A protein and the small-molecule ligand that binds it are described below.
Small molecule (SMILES): Oc1cc(Cl)ccc1Oc1ccc(Cl)cc1Cl

Sequence of chain 1.K:
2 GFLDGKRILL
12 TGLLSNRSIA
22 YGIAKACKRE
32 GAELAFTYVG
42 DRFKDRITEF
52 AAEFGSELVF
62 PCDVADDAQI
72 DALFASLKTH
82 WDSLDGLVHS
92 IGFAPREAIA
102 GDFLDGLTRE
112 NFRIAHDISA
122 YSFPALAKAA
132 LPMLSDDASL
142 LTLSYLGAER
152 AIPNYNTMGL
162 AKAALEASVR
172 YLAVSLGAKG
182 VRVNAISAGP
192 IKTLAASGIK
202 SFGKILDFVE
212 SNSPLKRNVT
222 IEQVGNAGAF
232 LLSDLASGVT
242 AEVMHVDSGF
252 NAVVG

Binding-site contacts:
Ligand atom O17 contacts residue TYR156 of chain 1.K at 2.8 Å (h-bond).
Ligand atom C1 contacts residue NAD1 of chain 1.LA at 3.5 Å.
Ligand atom C10 contacts residue MET159 of chain 1.K at 3.7 Å (hydrophobic).
Ligand atom C10 contacts residue GLY93 of chain 1.K at 3.7 Å.
Ligand atom C5 contacts residue NAD1 of chain 1.LA at 3.4 Å.
Ligand atom O7 contacts residue ALA196 of chain 1.K at 3.8 Å.
Ligand atom O7 contacts residue NAD1 of chain 1.LA at 3.2 Å.
Ligand atom C3 contacts residue NAD1 of chain 1.LA at 3.2 Å.
Ligand atom CL15 contacts residue ILE100 of chain 1.K at 3.5 Å.
Ligand atom C3 contacts residue PHE203 of chain 1.K at 3.6 Å (hydrophobic).
Ligand atom CL15 contacts residue ALA95 of chain 1.K at 3.2 Å.
Ligand atom CL16 contacts residue GLY93 of chain 1.K at 3.5 Å.
Ligand atom C8 contacts residue ALA196 of chain 1.K at 3.7 Å (hydrophobic).
Ligand atom C5 contacts residue ILE200 of chain 1.K at 4.0 Å (hydrophobic).
Ligand atom CL14 contacts residue TYR146 of chain 1.K at 3.3 Å.
Ligand atom C4 contacts residue ALA197 of chain 1.K at 3.7 Å (hydrophobic).
Ligand atom CL14 contacts residue NAD1 of chain 1.LA at 3.6 Å.
Ligand atom C10 contacts residue PHE94 of chain 1.K at 4.0 Å (hydrophobic).
Ligand atom CL15 contacts residue PHE94 of chain 1.K at 3.9 Å.
Ligand atom C9 contacts residue NAD1 of chain 1.LA at 3.9 Å.
Ligand atom CL16 contacts residue NAD1 of chain 1.LA at 3.3 Å.
Ligand atom C1 contacts residue TYR146 of chain 1.K at 3.8 Å (hydrophobic).
Ligand atom C2 contacts residue ILE200 of chain 1.K at 3.6 Å (hydrophobic).
Ligand atom CL16 contacts residue ALA196 of chain 1.K at 3.5 Å.
Ligand atom CL14 contacts residue PHE203 of chain 1.K at 3.7 Å.
Ligand atom C3 contacts residue ALA197 of chain 1.K at 4.0 Å (hydrophobic).
Ligand atom C1 contacts residue TYR156 of chain 1.K at 3.5 Å (hydrophobic).
Ligand atom C4 contacts residue ILE200 of chain 1.K at 3.6 Å (hydrophobic).
Ligand atom C13 contacts residue ILE200 of chain 1.K at 3.5 Å (hydrophobic).
Ligand atom O17 contacts residue LYS163 of chain 1.K at 4.0 Å.
Ligand atom C6 contacts residue TYR156 of chain 1.K at 3.7 Å (hydrophobic).
Ligand atom C6 contacts residue NAD1 of chain 1.LA at 3.4 Å.
Ligand atom C4 contacts residue NAD1 of chain 1.LA at 3.5 Å.
Ligand atom C3 contacts residue ILE200 of chain 1.K at 3.4 Å (hydrophobic).
Ligand atom C2 contacts residue NAD1 of chain 1.LA at 3.4 Å.
Ligand atom C8 contacts residue NAD1 of chain 1.LA at 3.8 Å.
Ligand atom C12 contacts residue ILE200 of chain 1.K at 4.0 Å (hydrophobic).
Ligand atom C9 contacts residue ALA196 of chain 1.K at 3.5 Å (hydrophobic).
Ligand atom C12 contacts residue ILE100 of chain 1.K at 3.8 Å (hydrophobic).
Ligand atom O17 contacts residue NAD1 of chain 1.LA at 2.4 Å (h-bond).